Sequence of chain 1.B:
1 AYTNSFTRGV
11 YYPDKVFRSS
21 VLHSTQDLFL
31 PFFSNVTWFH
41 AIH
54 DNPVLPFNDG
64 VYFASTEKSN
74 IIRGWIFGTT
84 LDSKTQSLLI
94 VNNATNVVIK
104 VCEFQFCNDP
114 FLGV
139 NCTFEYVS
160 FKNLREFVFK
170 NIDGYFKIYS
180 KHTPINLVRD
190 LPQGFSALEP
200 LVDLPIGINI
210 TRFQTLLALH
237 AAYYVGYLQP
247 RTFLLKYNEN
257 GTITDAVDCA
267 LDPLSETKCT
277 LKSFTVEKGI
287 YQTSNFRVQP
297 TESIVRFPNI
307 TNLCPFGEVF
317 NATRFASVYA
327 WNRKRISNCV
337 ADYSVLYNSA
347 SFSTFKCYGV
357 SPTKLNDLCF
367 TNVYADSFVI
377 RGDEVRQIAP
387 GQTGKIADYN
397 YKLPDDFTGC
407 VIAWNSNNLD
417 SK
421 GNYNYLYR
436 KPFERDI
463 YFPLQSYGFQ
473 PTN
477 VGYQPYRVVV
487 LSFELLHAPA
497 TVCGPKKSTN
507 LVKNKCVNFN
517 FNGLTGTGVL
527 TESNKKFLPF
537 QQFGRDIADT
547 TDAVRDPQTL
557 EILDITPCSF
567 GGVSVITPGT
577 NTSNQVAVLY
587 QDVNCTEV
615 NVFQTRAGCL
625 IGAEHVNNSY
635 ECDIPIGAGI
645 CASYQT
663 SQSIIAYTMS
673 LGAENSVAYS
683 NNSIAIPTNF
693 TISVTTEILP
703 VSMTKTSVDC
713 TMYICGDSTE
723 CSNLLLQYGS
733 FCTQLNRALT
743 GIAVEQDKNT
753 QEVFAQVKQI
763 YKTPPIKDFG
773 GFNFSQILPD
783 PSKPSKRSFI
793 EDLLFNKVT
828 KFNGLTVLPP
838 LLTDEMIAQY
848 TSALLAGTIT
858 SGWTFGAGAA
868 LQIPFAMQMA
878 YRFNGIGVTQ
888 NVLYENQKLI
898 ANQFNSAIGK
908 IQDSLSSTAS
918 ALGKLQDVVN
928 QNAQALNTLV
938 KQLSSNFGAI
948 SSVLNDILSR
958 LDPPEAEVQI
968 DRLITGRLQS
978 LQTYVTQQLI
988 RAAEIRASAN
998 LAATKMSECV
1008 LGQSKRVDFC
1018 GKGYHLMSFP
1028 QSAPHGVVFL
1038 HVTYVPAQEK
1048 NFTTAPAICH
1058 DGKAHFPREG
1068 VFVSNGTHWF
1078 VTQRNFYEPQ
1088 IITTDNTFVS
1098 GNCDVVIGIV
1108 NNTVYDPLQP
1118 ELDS

A protein and the small-molecule ligand that binds it are described below.
Small molecule (SMILES): CC(=O)N[C@@H]1[C@@H](O)[C@H](O)[C@@H](CO)O[C@H]1O

Sequence of chain 1.C:
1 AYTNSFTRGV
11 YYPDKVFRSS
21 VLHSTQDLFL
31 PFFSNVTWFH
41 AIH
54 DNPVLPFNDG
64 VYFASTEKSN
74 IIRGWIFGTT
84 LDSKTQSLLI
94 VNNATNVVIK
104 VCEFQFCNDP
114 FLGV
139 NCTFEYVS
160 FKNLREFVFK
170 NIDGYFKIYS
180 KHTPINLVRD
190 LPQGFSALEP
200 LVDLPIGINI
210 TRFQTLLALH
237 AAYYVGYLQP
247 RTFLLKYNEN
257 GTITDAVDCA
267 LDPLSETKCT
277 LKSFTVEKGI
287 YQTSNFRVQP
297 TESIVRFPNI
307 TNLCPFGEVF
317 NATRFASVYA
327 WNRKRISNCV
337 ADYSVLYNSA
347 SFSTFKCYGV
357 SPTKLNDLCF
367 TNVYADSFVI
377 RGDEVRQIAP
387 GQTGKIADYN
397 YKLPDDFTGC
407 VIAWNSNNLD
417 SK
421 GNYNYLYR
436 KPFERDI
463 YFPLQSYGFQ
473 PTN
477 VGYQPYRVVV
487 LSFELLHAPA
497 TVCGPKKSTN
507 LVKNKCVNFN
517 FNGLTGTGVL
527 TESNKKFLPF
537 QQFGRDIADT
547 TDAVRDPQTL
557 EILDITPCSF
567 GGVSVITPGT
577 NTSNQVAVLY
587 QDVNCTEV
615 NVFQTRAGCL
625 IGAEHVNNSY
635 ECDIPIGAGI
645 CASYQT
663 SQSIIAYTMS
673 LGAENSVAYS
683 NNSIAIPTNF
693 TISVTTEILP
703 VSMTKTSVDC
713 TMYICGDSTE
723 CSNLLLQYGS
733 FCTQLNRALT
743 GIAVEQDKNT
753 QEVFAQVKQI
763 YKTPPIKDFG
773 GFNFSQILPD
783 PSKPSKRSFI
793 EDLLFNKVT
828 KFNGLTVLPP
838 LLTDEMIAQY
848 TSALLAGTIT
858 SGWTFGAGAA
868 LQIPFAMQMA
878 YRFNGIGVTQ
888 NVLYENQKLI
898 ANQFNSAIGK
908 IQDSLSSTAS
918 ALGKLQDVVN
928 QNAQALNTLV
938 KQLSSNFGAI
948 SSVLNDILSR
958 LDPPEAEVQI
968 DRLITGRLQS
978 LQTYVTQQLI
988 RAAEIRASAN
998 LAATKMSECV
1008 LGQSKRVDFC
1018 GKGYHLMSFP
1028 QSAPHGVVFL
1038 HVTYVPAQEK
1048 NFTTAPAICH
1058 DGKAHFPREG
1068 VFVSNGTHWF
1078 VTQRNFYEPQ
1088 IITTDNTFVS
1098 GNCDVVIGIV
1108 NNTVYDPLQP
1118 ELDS

Binding-site contacts:
Ligand atom O6 contacts residue ALA680 of chain 1.B at 4.1 Å.
Ligand atom C6 contacts residue ALA680 of chain 1.B at 4.3 Å (hydrophobic).
Ligand atom C8 contacts residue ASN1048 of chain 1.B at 3.5 Å.
Ligand atom O5 contacts residue ASN1048 of chain 1.B at 2.5 Å (h-bond).
Ligand atom N2 contacts residue ASN1048 of chain 1.B at 2.6 Å (h-bond).
Ligand atom C1 contacts residue ASN1048 of chain 1.B at 1.4 Å.
Ligand atom C3 contacts residue ASN1048 of chain 1.B at 3.6 Å.
Ligand atom C2 contacts residue ASN1048 of chain 1.B at 2.2 Å.
Ligand atom C1 contacts residue GLN869 of chain 1.C at 4.2 Å.
Ligand atom C7 contacts residue ASN1048 of chain 1.B at 3.2 Å.
Ligand atom O5 contacts residue ALA680 of chain 1.B at 4.5 Å.
Ligand atom O7 contacts residue ASN1048 of chain 1.B at 3.5 Å (h-bond).
Ligand atom C8 contacts residue GLU1046 of chain 1.B at 3.3 Å.
Ligand atom C7 contacts residue LYS1047 of chain 1.B at 4.4 Å.
Ligand atom C8 contacts residue LYS1047 of chain 1.B at 3.5 Å.
Ligand atom C5 contacts residue ASN1048 of chain 1.B at 3.7 Å.
Ligand atom C4 contacts residue ASN1048 of chain 1.B at 4.2 Å.
Ligand atom C5 contacts residue ALA680 of chain 1.B at 3.8 Å (hydrophobic).